A protein and the small-molecule ligand that binds it are described below.
Small molecule (SMILES): CC(=O)O[C@H]1C(=O)[C@@]2(C)[C@H]([C@H](OC(=O)c3ccccc3)[C@]3(O)C[C@H](OC(=O)[C@H](O)[C@@H](NC(=O)c4ccccc4)c4ccccc4)C(C)=C1C3(C)C)[C@]1(OC(C)=O)CO[C@@H]1C[C@@H]2O

Binding-site contacts:
Ligand atom C09 contacts residue HIS227 of chain 1.C at 3.3 Å.
Ligand atom C13 contacts residue HIS227 of chain 1.C at 3.8 Å.
Ligand atom C35 contacts residue GLU22 of chain 1.C at 3.7 Å.
Ligand atom C07 contacts residue LEU228 of chain 1.C at 3.6 Å (hydrophobic).
Ligand atom O13 contacts residue PRO358 of chain 1.C at 2.7 Å (h-bond).
Ligand atom O13 contacts residue ARG359 of chain 1.C at 3.5 Å (salt-bridge).
Ligand atom O06 contacts residue THR274 of chain 1.C at 3.6 Å (h-bond).
Ligand atom O07 contacts residue THR274 of chain 1.C at 3.3 Å (h-bond).
Ligand atom C40 contacts residue ALA231 of chain 1.C at 3.7 Å (hydrophobic).
Ligand atom C15 contacts residue PRO272 of chain 1.C at 3.0 Å (hydrophobic).
Ligand atom C41 contacts residue SER234 of chain 1.C at 3.8 Å.
Ligand atom C44 contacts residue GLY360 of chain 1.C at 3.8 Å.
Ligand atom C08 contacts residue LEU228 of chain 1.C at 3.7 Å (hydrophobic).
Ligand atom C33 contacts residue GLU22 of chain 1.C at 3.7 Å.
Ligand atom C30 contacts residue HIS227 of chain 1.C at 3.4 Å.
Ligand atom C47 contacts residue ARG276 of chain 1.C at 3.7 Å.
Ligand atom O06 contacts residue PRO272 of chain 1.C at 2.9 Å (h-bond).
Ligand atom O14 contacts residue HIS227 of chain 1.C at 3.1 Å (h-bond).
Ligand atom C05 contacts residue HIS227 of chain 1.C at 3.7 Å.
Ligand atom C40 contacts residue ARG318 of chain 1.C at 3.4 Å.
Ligand atom C19 contacts residue THR274 of chain 1.C at 3.4 Å.
Ligand atom C39 contacts residue PHE270 of chain 1.C at 3.8 Å (hydrophobic).
Ligand atom C04 contacts residue HIS227 of chain 1.C at 3.4 Å.
Ligand atom C39 contacts residue PRO358 of chain 1.C at 3.8 Å (hydrophobic).
Ligand atom C33 contacts residue ASP26 of chain 1.C at 3.5 Å.
Ligand atom C34 contacts residue GLU22 of chain 1.C at 3.3 Å.
Ligand atom C41 contacts residue VAL23 of chain 1.C at 3.8 Å (hydrophobic).
Ligand atom O12 contacts residue ARG359 of chain 1.C at 3.4 Å (salt-bridge).
Ligand atom C16 contacts residue PRO272 of chain 1.C at 3.1 Å (hydrophobic).
Ligand atom C07 contacts residue HIS227 of chain 1.C at 3.8 Å.
Ligand atom C14 contacts residue THR274 of chain 1.C at 3.4 Å.
Ligand atom C28 contacts residue PRO358 of chain 1.C at 3.2 Å (hydrophobic).
Ligand atom C08 contacts residue HIS227 of chain 1.C at 3.5 Å.
Ligand atom C39 contacts residue ALA231 of chain 1.C at 3.4 Å (hydrophobic).
Ligand atom C07 contacts residue ASP224 of chain 1.C at 3.4 Å.
Ligand atom O05 contacts residue LEU361 of chain 1.C at 3.2 Å.
Ligand atom C16 contacts residue THR274 of chain 1.C at 3.4 Å.
Ligand atom N01 contacts residue HIS227 of chain 1.C at 3.7 Å.
Ligand atom C06 contacts residue ASP224 of chain 1.C at 3.5 Å.
Ligand atom C32 contacts residue ASP26 of chain 1.C at 3.6 Å.

Sequence of chain 1.C:
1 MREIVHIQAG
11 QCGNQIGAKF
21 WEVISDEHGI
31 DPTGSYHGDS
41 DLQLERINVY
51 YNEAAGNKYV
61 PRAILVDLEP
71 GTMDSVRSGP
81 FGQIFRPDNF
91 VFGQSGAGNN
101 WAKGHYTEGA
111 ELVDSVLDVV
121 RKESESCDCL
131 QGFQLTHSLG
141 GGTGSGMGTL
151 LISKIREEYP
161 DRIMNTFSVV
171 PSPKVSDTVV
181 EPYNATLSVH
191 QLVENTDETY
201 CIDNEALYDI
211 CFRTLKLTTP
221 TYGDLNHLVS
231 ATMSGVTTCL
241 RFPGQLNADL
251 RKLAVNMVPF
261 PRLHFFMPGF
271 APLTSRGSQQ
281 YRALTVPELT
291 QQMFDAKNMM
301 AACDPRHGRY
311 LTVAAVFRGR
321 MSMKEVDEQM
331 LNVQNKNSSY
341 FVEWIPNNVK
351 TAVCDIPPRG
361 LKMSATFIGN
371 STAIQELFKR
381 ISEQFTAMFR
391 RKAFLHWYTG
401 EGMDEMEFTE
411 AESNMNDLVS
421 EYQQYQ